Binding-site contacts:
Ligand atom C7 contacts residue ASN1020 of chain 1.C at 3.4 Å.
Ligand atom C1 contacts residue ASN1020 of chain 1.C at 1.4 Å.
Ligand atom C4 contacts residue ASN1020 of chain 1.C at 4.1 Å.
Ligand atom C6 contacts residue VAL1016 of chain 1.C at 4.0 Å (hydrophobic).
Ligand atom N2 contacts residue ASN1020 of chain 1.C at 3.0 Å (h-bond).
Ligand atom C8 contacts residue CYS1014 of chain 1.C at 4.5 Å (hydrophobic).
Ligand atom C5 contacts residue ASN1020 of chain 1.C at 3.5 Å.
Ligand atom C5 contacts residue VAL1016 of chain 1.C at 4.3 Å (hydrophobic).
Ligand atom O5 contacts residue ASN1020 of chain 1.C at 2.2 Å (h-bond).
Ligand atom O7 contacts residue ILE1021 of chain 1.C at 4.3 Å.
Ligand atom C3 contacts residue ASN1020 of chain 1.C at 3.7 Å.
Ligand atom O7 contacts residue ASN1020 of chain 1.C at 3.7 Å.
Ligand atom C2 contacts residue ASN1020 of chain 1.C at 2.4 Å.
Ligand atom O6 contacts residue VAL1016 of chain 1.C at 3.3 Å.
Ligand atom C1 contacts residue VAL1016 of chain 1.C at 4.5 Å (hydrophobic).
Ligand atom O5 contacts residue VAL1016 of chain 1.C at 3.5 Å.
Ligand atom C8 contacts residue ASN1020 of chain 1.C at 3.4 Å.

This protein binds this small molecule.
Small molecule (SMILES): CC(=O)N[C@@H]1[C@@H](O)[C@H](O)[C@@H](CO)O[C@H]1O

Sequence of chain 1.C:
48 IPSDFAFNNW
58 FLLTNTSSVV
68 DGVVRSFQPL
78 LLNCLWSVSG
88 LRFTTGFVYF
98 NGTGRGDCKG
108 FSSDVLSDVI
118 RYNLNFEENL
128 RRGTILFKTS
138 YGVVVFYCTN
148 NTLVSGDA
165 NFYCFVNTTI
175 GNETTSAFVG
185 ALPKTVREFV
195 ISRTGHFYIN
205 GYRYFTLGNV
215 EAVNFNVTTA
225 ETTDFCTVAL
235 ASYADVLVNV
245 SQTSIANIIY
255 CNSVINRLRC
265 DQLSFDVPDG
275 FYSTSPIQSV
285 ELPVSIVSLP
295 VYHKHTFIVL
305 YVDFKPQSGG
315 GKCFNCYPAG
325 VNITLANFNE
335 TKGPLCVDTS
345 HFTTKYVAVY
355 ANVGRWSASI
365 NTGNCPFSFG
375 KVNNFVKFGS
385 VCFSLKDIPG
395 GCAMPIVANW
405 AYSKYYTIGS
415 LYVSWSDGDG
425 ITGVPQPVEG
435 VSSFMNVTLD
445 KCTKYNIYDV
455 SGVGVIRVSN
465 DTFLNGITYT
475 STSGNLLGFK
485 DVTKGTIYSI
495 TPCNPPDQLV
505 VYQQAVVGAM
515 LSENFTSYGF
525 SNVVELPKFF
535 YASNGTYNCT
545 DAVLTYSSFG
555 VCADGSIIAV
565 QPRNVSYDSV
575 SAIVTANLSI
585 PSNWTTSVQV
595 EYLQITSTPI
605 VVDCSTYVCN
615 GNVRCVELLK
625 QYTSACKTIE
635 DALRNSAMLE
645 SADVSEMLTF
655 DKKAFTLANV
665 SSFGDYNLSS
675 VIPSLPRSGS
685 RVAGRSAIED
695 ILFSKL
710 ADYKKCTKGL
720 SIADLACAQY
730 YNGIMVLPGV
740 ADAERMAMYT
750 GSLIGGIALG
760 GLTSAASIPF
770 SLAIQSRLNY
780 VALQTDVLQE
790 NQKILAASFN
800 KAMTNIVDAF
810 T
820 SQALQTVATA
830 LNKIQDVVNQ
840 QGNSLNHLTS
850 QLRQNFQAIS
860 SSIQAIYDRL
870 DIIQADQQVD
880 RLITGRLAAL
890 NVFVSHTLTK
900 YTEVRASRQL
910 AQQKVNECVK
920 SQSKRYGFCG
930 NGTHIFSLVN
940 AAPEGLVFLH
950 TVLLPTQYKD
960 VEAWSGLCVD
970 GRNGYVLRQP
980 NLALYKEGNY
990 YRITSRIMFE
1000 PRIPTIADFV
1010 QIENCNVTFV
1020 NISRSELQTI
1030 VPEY